This small molecule binds to this protein.
Small molecule (SMILES): CC(=O)N[C@H]1[C@H](O[C@H]2[C@H](O)[C@@H](NC(C)=O)CO[C@@H]2CO[C@@H]2O[C@@H](C)[C@@H](O)[C@@H](O)[C@@H]2O)O[C@H](CO)[C@@H](O)[C@@H]1O

Sequence of chain 1.A:
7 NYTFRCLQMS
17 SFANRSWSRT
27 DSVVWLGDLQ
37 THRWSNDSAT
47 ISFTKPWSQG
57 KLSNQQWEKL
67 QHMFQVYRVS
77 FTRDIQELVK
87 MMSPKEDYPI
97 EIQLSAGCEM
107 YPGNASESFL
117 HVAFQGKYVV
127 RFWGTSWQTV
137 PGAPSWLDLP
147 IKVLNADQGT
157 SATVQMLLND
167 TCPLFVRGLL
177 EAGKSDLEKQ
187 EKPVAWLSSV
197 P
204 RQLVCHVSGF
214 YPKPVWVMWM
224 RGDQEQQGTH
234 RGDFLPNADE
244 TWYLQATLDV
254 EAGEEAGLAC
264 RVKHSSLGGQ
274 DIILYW

Binding-site contacts:
Ligand atom O3 contacts residue SER114 of chain 1.A at 2.9 Å (h-bond).
Ligand atom C4 contacts residue GLY130 of chain 1.A at 4.1 Å.
Ligand atom C8 contacts residue TRP129 of chain 1.A at 4.1 Å (hydrophobic).
Ligand atom C5 contacts residue ASN165 of chain 1.A at 3.5 Å.
Ligand atom C5 contacts residue GLY130 of chain 1.A at 3.5 Å.
Ligand atom C6 contacts residue GLY130 of chain 1.A at 3.4 Å.
Ligand atom C7 contacts residue GLN161 of chain 1.A at 3.4 Å.
Ligand atom C2 contacts residue GLN161 of chain 1.A at 3.5 Å.
Ligand atom O7 contacts residue GLY130 of chain 1.A at 3.3 Å.
Ligand atom C8 contacts residue GLN161 of chain 1.A at 3.3 Å.
Ligand atom O7 contacts residue ASN165 of chain 1.A at 2.7 Å (h-bond).
Ligand atom C7 contacts residue ASN165 of chain 1.A at 3.0 Å.
Ligand atom O4 contacts residue SER114 of chain 1.A at 2.8 Å (h-bond).
Ligand atom O3 contacts residue GLU113 of chain 1.A at 3.9 Å.
Ligand atom O4 contacts residue THR131 of chain 1.A at 3.9 Å.
Ligand atom C1 contacts residue ASN165 of chain 1.A at 1.4 Å.
Ligand atom O4 contacts residue GLY130 of chain 1.A at 3.8 Å.
Ligand atom C6 contacts residue ASN165 of chain 1.A at 4.0 Å.
Ligand atom C7 contacts residue GLY130 of chain 1.A at 3.8 Å.
Ligand atom O5 contacts residue GLY130 of chain 1.A at 3.1 Å (h-bond).
Ligand atom C6 contacts residue PHE128 of chain 1.A at 3.9 Å (hydrophobic).
Ligand atom O3 contacts residue THR131 of chain 1.A at 4.1 Å.
Ligand atom N2 contacts residue GLN161 of chain 1.A at 2.6 Å (h-bond).
Ligand atom O4 contacts residue TRP129 of chain 1.A at 3.5 Å.
Ligand atom C6 contacts residue GLY130 of chain 1.A at 3.9 Å.
Ligand atom C5 contacts residue ASN165 of chain 1.A at 3.7 Å.
Ligand atom N2 contacts residue ASN165 of chain 1.A at 2.9 Å (h-bond).
Ligand atom C6 contacts residue LEU164 of chain 1.A at 3.9 Å (hydrophobic).
Ligand atom C4 contacts residue SER114 of chain 1.A at 3.5 Å.
Ligand atom O3 contacts residue GLN161 of chain 1.A at 3.9 Å.
Ligand atom C3 contacts residue SER114 of chain 1.A at 4.0 Å.
Ligand atom C3 contacts residue THR131 of chain 1.A at 3.9 Å.
Ligand atom C3 contacts residue GLY130 of chain 1.A at 4.1 Å.
Ligand atom C3 contacts residue ASN165 of chain 1.A at 4.2 Å.
Ligand atom C5 contacts residue GLY130 of chain 1.A at 3.9 Å.
Ligand atom O5 contacts residue ASN165 of chain 1.A at 2.4 Å (h-bond).
Ligand atom C4 contacts residue ASN165 of chain 1.A at 4.1 Å.
Ligand atom C2 contacts residue ASN165 of chain 1.A at 2.5 Å.
Ligand atom C3 contacts residue ASN165 of chain 1.A at 3.8 Å.
Ligand atom C3 contacts residue GLN161 of chain 1.A at 3.5 Å.